A protein and the small-molecule ligand that binds it are described below.
Small molecule (SMILES): Nc1nc2c(ncn2[C@@H]2O[C@H](CO[P](=O)(O)O[P](=O)(O)NP(=O)(O)O)[C@@H](O)[C@H]2O)c(=O)[nH]1

Binding-site contacts:
Ligand atom O1G contacts residue PRO35 of chain 1.A at 3.3 Å.
Ligand atom N3B contacts residue MG1 of chain 1.E at 3.4 Å.
Ligand atom O1B contacts residue VAL15 of chain 1.A at 3.2 Å (h-bond).
Ligand atom O6 contacts residue ALA147 of chain 1.A at 2.8 Å (h-bond).
Ligand atom O3' contacts residue ASP31 of chain 1.A at 2.8 Å (salt-bridge).
Ligand atom C8 contacts residue ALA19 of chain 1.A at 3.5 Å (hydrophobic).
Ligand atom O2B contacts residue MG1 of chain 1.E at 2.1 Å.
Ligand atom PB contacts residue MG1 of chain 1.E at 3.2 Å.
Ligand atom O1A contacts residue GLY16 of chain 1.A at 3.3 Å.
Ligand atom O1G contacts residue GLN62 of chain 1.A at 2.8 Å (h-bond).
Ligand atom O3G contacts residue LYS17 of chain 1.A at 2.6 Å (salt-bridge).
Ligand atom O1A contacts residue ALA19 of chain 1.A at 2.8 Å (h-bond).
Ligand atom N1 contacts residue ASP120 of chain 1.A at 2.8 Å (salt-bridge).
Ligand atom O1B contacts residue LYS17 of chain 1.A at 2.8 Å (salt-bridge).
Ligand atom O1A contacts residue SER18 of chain 1.A at 3.3 Å (h-bond).
Ligand atom C2' contacts residue VAL30 of chain 1.A at 3.5 Å (hydrophobic).
Ligand atom O6 contacts residue ASP120 of chain 1.A at 3.4 Å (salt-bridge).
Ligand atom C8 contacts residue GLY16 of chain 1.A at 3.6 Å.
Ligand atom O3A contacts residue GLY16 of chain 1.A at 3.1 Å (h-bond).
Ligand atom N3B contacts residue GLY14 of chain 1.A at 3.0 Å (h-bond).
Ligand atom O4' contacts residue LYS118 of chain 1.A at 3.2 Å (salt-bridge).
Ligand atom O1B contacts residue GLY16 of chain 1.A at 3.1 Å (h-bond).
Ligand atom N2 contacts residue ASP120 of chain 1.A at 2.9 Å (salt-bridge).
Ligand atom O2G contacts residue THR36 of chain 1.A at 2.8 Å (h-bond).
Ligand atom O2' contacts residue VAL30 of chain 1.A at 2.7 Å (h-bond).
Ligand atom O3G contacts residue GLY61 of chain 1.A at 2.8 Å (h-bond).
Ligand atom C6 contacts residue ASP120 of chain 1.A at 3.5 Å.
Ligand atom O6 contacts residue SER146 of chain 1.A at 3.5 Å.
Ligand atom O2' contacts residue PHE29 of chain 1.A at 3.3 Å.
Ligand atom PG contacts residue MG1 of chain 1.E at 3.2 Å.
Ligand atom N7 contacts residue ASN117 of chain 1.A at 3.1 Å (h-bond).
Ligand atom O3G contacts residue GLY13 of chain 1.A at 3.4 Å.
Ligand atom O6 contacts residue LYS118 of chain 1.A at 3.4 Å.
Ligand atom O2' contacts residue ASP31 of chain 1.A at 3.2 Å (salt-bridge).
Ligand atom O2B contacts residue LYS17 of chain 1.A at 3.5 Å (salt-bridge).
Ligand atom O1B contacts residue GLY14 of chain 1.A at 3.5 Å (h-bond).
Ligand atom C3' contacts residue GLU32 of chain 1.A at 3.5 Å.
Ligand atom O2B contacts residue SER18 of chain 1.A at 2.9 Å (h-bond).
Ligand atom O6 contacts residue ASN117 of chain 1.A at 3.3 Å (h-bond).
Ligand atom O2G contacts residue MG1 of chain 1.E at 2.1 Å.

Sequence of chain 1.A:
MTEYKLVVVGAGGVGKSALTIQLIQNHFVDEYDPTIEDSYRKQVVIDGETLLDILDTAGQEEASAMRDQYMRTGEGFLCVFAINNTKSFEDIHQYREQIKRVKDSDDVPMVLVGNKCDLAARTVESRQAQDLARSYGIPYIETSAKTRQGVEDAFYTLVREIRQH